A protein and the small-molecule ligand that binds it are described below.
Small molecule (SMILES): CC(=O)N[C@H]1[C@@H](O[C@H]2[C@H](O)[C@@H](NC(C)=O)CO[C@@H]2CO)O[C@H](CO)[C@@H](O)[C@@H]1O

Binding-site contacts:
Ligand atom C4 contacts residue ASN438 of chain 1.B at 4.2 Å.
Ligand atom C8 contacts residue TRP431 of chain 1.B at 3.5 Å (hydrophobic).
Ligand atom C1 contacts residue ARG442 of chain 1.B at 3.5 Å.
Ligand atom C2 contacts residue ASN438 of chain 1.B at 2.5 Å.
Ligand atom C5 contacts residue ARG442 of chain 1.B at 3.2 Å.
Ligand atom C3 contacts residue ASN438 of chain 1.B at 3.8 Å.
Ligand atom O5 contacts residue ARG442 of chain 1.B at 3.4 Å (salt-bridge).
Ligand atom O5 contacts residue ASN438 of chain 1.B at 2.4 Å (h-bond).
Ligand atom C8 contacts residue ALA43 of chain 1.B at 4.0 Å (hydrophobic).
Ligand atom C8 contacts residue PHE434 of chain 1.B at 4.2 Å (hydrophobic).
Ligand atom C6 contacts residue ARG442 of chain 1.B at 3.3 Å.
Ligand atom C5 contacts residue ASN438 of chain 1.B at 3.6 Å.
Ligand atom C4 contacts residue ARG442 of chain 1.B at 4.4 Å.
Ligand atom O7 contacts residue ASN438 of chain 1.B at 3.6 Å (h-bond).
Ligand atom C7 contacts residue ASN438 of chain 1.B at 3.4 Å.
Ligand atom C1 contacts residue ASN438 of chain 1.B at 1.4 Å.
Ligand atom N2 contacts residue ASN438 of chain 1.B at 2.9 Å (h-bond).
Ligand atom O6 contacts residue ARG442 of chain 1.B at 4.4 Å.

Sequence of chain 1.B:
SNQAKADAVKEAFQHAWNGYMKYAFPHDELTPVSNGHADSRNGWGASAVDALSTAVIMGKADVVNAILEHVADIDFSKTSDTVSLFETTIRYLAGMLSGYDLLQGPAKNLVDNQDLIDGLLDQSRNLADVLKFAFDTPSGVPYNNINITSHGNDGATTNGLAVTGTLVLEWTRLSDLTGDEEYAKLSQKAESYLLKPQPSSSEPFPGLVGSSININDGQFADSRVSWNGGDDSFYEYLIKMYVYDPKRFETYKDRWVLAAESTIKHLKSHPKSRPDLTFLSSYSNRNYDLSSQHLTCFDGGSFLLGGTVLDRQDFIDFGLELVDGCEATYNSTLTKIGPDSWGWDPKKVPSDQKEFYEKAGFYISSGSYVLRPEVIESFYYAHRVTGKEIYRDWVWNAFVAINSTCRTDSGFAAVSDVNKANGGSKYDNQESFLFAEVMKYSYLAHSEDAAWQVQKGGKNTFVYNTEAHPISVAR